Binding-site contacts:
Ligand atom N8 contacts residue VAL234 of chain 1.A at 3.7 Å.
Ligand atom N6 contacts residue PHE285 of chain 1.A at 3.6 Å.
Ligand atom N8 contacts residue GLN282 of chain 1.A at 3.0 Å (h-bond).
Ligand atom C7 contacts residue PHE285 of chain 1.A at 3.7 Å (hydrophobic).
Ligand atom C1 contacts residue LEU231 of chain 1.A at 3.8 Å (hydrophobic).
Ligand atom C3 contacts residue PHE252 of chain 1.A at 4.1 Å (hydrophobic).
Ligand atom C4 contacts residue PHE252 of chain 1.A at 4.3 Å (hydrophobic).
Ligand atom C5 contacts residue PHE285 of chain 1.A at 3.7 Å (hydrophobic).
Ligand atom C7 contacts residue ILE248 of chain 1.A at 3.9 Å (hydrophobic).
Ligand atom N9 contacts residue PHE285 of chain 1.A at 3.9 Å.
Ligand atom C4 contacts residue GLN282 of chain 1.A at 3.9 Å.
Ligand atom C2 contacts residue PHE285 of chain 1.A at 4.0 Å (hydrophobic).
Ligand atom C5 contacts residue PHE252 of chain 1.A at 3.9 Å (hydrophobic).
Ligand atom C5 contacts residue GLN282 of chain 1.A at 3.9 Å.
Ligand atom C1 contacts residue TYR80 of chain 1.A at 4.2 Å (hydrophobic).
Ligand atom N8 contacts residue PHE285 of chain 1.A at 4.0 Å.
Ligand atom C5 contacts residue MET269 of chain 1.A at 3.7 Å (hydrophobic).
Ligand atom C2 contacts residue ILE248 of chain 1.A at 4.2 Å (hydrophobic).
Ligand atom C2 contacts residue LEU231 of chain 1.A at 4.4 Å (hydrophobic).
Ligand atom C3 contacts residue PHE285 of chain 1.A at 3.9 Å (hydrophobic).
Ligand atom C4 contacts residue PHE285 of chain 1.A at 3.8 Å (hydrophobic).
Ligand atom C3 contacts residue ILE248 of chain 1.A at 4.4 Å (hydrophobic).
Ligand atom N6 contacts residue GLN282 of chain 1.A at 3.0 Å (h-bond).
Ligand atom C7 contacts residue GLN282 of chain 1.A at 3.8 Å.
Ligand atom N8 contacts residue ILE248 of chain 1.A at 4.0 Å.
Ligand atom N9 contacts residue ILE248 of chain 1.A at 3.6 Å.

A small-molecule ligand and the protein it binds are described below.
Small molecule (SMILES): Cc1cc(C)nc(N)n1

Sequence of chain 1.A:
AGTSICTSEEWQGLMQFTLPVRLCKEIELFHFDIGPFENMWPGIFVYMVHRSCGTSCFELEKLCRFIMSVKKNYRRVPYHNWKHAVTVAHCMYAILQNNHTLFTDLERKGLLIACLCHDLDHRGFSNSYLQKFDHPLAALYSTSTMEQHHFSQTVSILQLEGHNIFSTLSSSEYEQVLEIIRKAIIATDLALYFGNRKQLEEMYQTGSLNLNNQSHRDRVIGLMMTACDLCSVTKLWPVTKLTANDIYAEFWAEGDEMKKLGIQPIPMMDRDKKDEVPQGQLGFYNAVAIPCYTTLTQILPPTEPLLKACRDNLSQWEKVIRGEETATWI